Sequence of chain 1.A:
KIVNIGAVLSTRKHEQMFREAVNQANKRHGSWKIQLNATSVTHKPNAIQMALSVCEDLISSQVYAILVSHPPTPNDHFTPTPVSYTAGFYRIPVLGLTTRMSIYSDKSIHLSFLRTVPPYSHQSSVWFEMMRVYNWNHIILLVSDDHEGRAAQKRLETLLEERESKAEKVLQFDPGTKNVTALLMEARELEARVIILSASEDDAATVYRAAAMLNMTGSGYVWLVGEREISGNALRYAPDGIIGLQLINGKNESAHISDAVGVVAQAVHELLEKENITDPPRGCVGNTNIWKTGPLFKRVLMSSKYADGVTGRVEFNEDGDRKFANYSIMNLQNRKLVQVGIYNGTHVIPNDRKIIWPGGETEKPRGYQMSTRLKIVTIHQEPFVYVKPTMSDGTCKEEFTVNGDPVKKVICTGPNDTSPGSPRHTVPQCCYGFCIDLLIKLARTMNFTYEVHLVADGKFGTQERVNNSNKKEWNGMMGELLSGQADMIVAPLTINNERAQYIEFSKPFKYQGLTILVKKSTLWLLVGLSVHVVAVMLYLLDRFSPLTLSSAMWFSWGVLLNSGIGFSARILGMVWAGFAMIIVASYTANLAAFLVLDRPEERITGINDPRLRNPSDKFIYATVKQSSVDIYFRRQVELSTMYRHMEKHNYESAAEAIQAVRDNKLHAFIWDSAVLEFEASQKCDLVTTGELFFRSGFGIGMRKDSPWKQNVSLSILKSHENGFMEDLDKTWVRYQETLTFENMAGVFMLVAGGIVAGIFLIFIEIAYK

A protein and the small-molecule ligand that binds it are described below.
Small molecule (SMILES): CC(=O)N[C@@H]1[C@@H](O)[C@H](O)[C@@H](CO)O[C@H]1O

Binding-site contacts:
Ligand atom C2 contacts residue MET470 of chain 1.A at 3.7 Å (hydrophobic).
Ligand atom C1 contacts residue MET470 of chain 1.A at 4.3 Å (hydrophobic).
Ligand atom C7 contacts residue PRO767 of chain 1.A at 4.2 Å (hydrophobic).
Ligand atom C5 contacts residue ASN771 of chain 1.A at 3.6 Å.
Ligand atom O7 contacts residue TRP768 of chain 1.A at 4.2 Å.
Ligand atom C8 contacts residue PRO767 of chain 1.A at 3.4 Å (hydrophobic).
Ligand atom O3 contacts residue ASN771 of chain 1.A at 3.8 Å.
Ligand atom C4 contacts residue ASN771 of chain 1.A at 4.2 Å.
Ligand atom C2 contacts residue ASN771 of chain 1.A at 2.5 Å.
Ligand atom C1 contacts residue ASN771 of chain 1.A at 1.4 Å.
Ligand atom N2 contacts residue ASN771 of chain 1.A at 3.4 Å (h-bond).
Ligand atom C8 contacts residue MET394 of chain 1.A at 4.1 Å (hydrophobic).
Ligand atom C7 contacts residue MET470 of chain 1.A at 3.6 Å (hydrophobic).
Ligand atom N2 contacts residue PRO767 of chain 1.A at 3.9 Å.
Ligand atom O7 contacts residue MET470 of chain 1.A at 3.3 Å.
Ligand atom C7 contacts residue ASN771 of chain 1.A at 4.4 Å.
Ligand atom C7 contacts residue TRP768 of chain 1.A at 4.4 Å (hydrophobic).
Ligand atom C3 contacts residue ASN771 of chain 1.A at 3.7 Å.
Ligand atom C8 contacts residue TRP768 of chain 1.A at 3.6 Å (hydrophobic).
Ligand atom O7 contacts residue MET394 of chain 1.A at 4.2 Å.
Ligand atom O5 contacts residue ASN771 of chain 1.A at 2.3 Å (h-bond).
Ligand atom N2 contacts residue MET470 of chain 1.A at 3.8 Å.